Sequence of chain 17.A:
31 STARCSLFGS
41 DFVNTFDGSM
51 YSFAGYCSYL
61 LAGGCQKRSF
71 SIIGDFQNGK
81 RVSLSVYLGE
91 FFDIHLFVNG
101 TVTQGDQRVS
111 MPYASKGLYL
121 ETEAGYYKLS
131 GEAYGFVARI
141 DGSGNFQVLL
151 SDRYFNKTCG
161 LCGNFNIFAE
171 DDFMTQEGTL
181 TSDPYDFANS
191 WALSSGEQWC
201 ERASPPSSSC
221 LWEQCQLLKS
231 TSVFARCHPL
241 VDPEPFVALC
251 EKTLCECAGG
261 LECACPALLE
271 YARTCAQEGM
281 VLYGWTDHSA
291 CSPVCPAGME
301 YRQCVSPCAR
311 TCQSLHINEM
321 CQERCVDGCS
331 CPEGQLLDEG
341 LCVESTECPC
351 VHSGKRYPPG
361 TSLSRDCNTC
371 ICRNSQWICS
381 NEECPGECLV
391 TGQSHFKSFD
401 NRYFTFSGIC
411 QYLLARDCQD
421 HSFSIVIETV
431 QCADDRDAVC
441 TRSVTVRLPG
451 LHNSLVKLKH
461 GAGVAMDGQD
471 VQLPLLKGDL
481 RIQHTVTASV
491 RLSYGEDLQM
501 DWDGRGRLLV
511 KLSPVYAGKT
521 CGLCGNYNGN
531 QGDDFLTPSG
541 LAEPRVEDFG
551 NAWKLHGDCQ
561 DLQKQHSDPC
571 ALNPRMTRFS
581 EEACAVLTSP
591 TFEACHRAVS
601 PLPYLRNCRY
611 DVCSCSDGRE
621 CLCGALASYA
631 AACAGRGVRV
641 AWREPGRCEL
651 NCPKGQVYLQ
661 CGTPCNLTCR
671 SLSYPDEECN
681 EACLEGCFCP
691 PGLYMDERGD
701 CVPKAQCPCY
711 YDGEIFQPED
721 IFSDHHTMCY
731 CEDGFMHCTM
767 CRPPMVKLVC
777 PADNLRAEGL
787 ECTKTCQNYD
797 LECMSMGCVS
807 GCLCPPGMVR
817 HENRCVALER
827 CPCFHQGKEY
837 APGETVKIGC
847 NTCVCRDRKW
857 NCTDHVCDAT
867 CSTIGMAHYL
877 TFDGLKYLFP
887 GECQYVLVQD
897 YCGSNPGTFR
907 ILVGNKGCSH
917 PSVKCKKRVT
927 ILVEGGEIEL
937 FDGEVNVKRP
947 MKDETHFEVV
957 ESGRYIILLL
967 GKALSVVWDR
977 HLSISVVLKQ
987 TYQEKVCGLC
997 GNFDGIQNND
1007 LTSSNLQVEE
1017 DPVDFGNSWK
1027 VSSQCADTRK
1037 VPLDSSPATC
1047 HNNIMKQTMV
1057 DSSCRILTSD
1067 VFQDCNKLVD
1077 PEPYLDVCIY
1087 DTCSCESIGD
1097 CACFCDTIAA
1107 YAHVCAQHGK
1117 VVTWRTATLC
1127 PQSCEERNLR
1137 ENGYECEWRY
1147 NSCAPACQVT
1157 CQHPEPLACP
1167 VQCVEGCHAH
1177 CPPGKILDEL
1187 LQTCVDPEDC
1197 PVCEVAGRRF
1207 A

Binding-site contacts:
Ligand atom C3 contacts residue ASN1147 of chain 17.A at 3.8 Å.
Ligand atom C6 contacts residue PRO1151 of chain 17.A at 4.4 Å (hydrophobic).
Ligand atom O6 contacts residue HIS1174 of chain 17.A at 4.5 Å.
Ligand atom O7 contacts residue ASN1147 of chain 17.A at 3.9 Å.
Ligand atom C7 contacts residue ASN1147 of chain 17.A at 3.1 Å.
Ligand atom C2 contacts residue ASN1147 of chain 17.A at 2.5 Å.
Ligand atom N2 contacts residue ASN1147 of chain 17.A at 2.5 Å (h-bond).
Ligand atom O5 contacts residue PRO1151 of chain 17.A at 4.5 Å.
Ligand atom C1 contacts residue ASN1147 of chain 17.A at 1.4 Å.
Ligand atom C6 contacts residue HIS1176 of chain 17.A at 4.3 Å.
Ligand atom O5 contacts residue ASN1147 of chain 17.A at 2.3 Å (h-bond).
Ligand atom C5 contacts residue ASN1147 of chain 17.A at 3.6 Å.
Ligand atom C8 contacts residue ASN1147 of chain 17.A at 3.4 Å.
Ligand atom O6 contacts residue HIS1176 of chain 17.A at 3.0 Å (h-bond).
Ligand atom C4 contacts residue ASN1147 of chain 17.A at 4.2 Å.

A small-molecule ligand and the protein it binds are described below.
Small molecule (SMILES): CC(=O)N[C@@H]1[C@@H](O)[C@H](O)[C@@H](CO)O[C@H]1O